Sequence of chain 1.A:
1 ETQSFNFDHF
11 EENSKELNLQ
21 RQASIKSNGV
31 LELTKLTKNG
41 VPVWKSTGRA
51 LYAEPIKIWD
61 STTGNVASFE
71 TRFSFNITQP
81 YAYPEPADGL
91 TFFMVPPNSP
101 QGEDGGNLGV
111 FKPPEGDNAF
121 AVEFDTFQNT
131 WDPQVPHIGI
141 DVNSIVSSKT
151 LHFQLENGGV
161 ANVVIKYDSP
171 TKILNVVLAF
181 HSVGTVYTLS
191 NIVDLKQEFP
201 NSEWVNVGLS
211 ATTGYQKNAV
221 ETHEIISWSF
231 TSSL

Binding-site contacts:
Ligand atom O4 contacts residue GLY105 of chain 1.A at 4.4 Å.
Ligand atom O3 contacts residue PHE127 of chain 1.A at 4.4 Å.
Ligand atom C6 contacts residue TYR215 of chain 1.A at 3.8 Å (hydrophobic).
Ligand atom O4 contacts residue ALA87 of chain 1.A at 3.8 Å.
Ligand atom C3 contacts residue PHE127 of chain 1.A at 3.9 Å (hydrophobic).
Ligand atom C4 contacts residue ASP88 of chain 1.A at 3.2 Å.
Ligand atom C7 contacts residue GLN216 of chain 1.A at 4.3 Å.
Ligand atom O3 contacts residue GLY106 of chain 1.A at 2.8 Å (h-bond).
Ligand atom O4 contacts residue GLY214 of chain 1.A at 3.5 Å.
Ligand atom C3 contacts residue ASP88 of chain 1.A at 3.5 Å.
Ligand atom C3 contacts residue GLY106 of chain 1.A at 4.2 Å.
Ligand atom C6 contacts residue GLN216 of chain 1.A at 3.9 Å.
Ligand atom O1 contacts residue PHE127 of chain 1.A at 4.3 Å.
Ligand atom C3 contacts residue ASN129 of chain 1.A at 3.8 Å.
Ligand atom C4 contacts residue TYR215 of chain 1.A at 4.5 Å (hydrophobic).
Ligand atom C6 contacts residue GLY214 of chain 1.A at 4.2 Å.
Ligand atom C6 contacts residue PHE127 of chain 1.A at 3.8 Å (hydrophobic).
Ligand atom O6 contacts residue ALA219 of chain 1.A at 3.7 Å.
Ligand atom C5 contacts residue PHE127 of chain 1.A at 3.5 Å (hydrophobic).
Ligand atom O4 contacts residue ASP88 of chain 1.A at 2.6 Å (salt-bridge).
Ligand atom C4 contacts residue ALA87 of chain 1.A at 4.2 Å (hydrophobic).
Ligand atom O6 contacts residue PHE127 of chain 1.A at 3.6 Å.
Ligand atom O5 contacts residue GLN216 of chain 1.A at 4.0 Å.
Ligand atom O2 contacts residue ASN129 of chain 1.A at 4.1 Å.
Ligand atom C2 contacts residue TYR215 of chain 1.A at 4.0 Å (hydrophobic).
Ligand atom C1 contacts residue TYR215 of chain 1.A at 3.9 Å (hydrophobic).
Ligand atom C4 contacts residue PHE127 of chain 1.A at 3.5 Å (hydrophobic).
Ligand atom O3 contacts residue ASP88 of chain 1.A at 2.8 Å (salt-bridge).
Ligand atom C6 contacts residue ALA87 of chain 1.A at 4.1 Å (hydrophobic).
Ligand atom O5 contacts residue TYR215 of chain 1.A at 3.4 Å.
Ligand atom O3 contacts residue GLY105 of chain 1.A at 3.7 Å.
Ligand atom O3 contacts residue ASN129 of chain 1.A at 3.4 Å (h-bond).
Ligand atom O6 contacts residue GLN216 of chain 1.A at 2.8 Å (h-bond).
Ligand atom C6 contacts residue ALA219 of chain 1.A at 3.9 Å (hydrophobic).
Ligand atom C5 contacts residue TYR215 of chain 1.A at 4.4 Å (hydrophobic).
Ligand atom O4 contacts residue TYR215 of chain 1.A at 3.4 Å (h-bond).

A protein and the small-molecule ligand that binds it are described below.
Small molecule (SMILES): CO[C@H]1O[C@H](CO)[C@H](O)[C@H](O)[C@H]1O